Binding-site contacts:
Ligand atom C3 contacts residue ASN1134 of chain 1.B at 3.6 Å.
Ligand atom C2 contacts residue ASN1134 of chain 1.B at 2.4 Å.
Ligand atom C1 contacts residue ASN1134 of chain 1.B at 1.4 Å.
Ligand atom C7 contacts residue ASN1134 of chain 1.B at 3.7 Å.
Ligand atom N2 contacts residue ASN1134 of chain 1.B at 3.4 Å (h-bond).
Ligand atom C5 contacts residue ASN1134 of chain 1.B at 3.6 Å.
Ligand atom O7 contacts residue ASN1134 of chain 1.B at 3.3 Å (h-bond).
Ligand atom O3 contacts residue ASN1134 of chain 1.B at 3.7 Å.
Ligand atom O5 contacts residue ASN1134 of chain 1.B at 2.4 Å (h-bond).
Ligand atom C4 contacts residue ASN1134 of chain 1.B at 4.2 Å.

Sequence of chain 1.B:
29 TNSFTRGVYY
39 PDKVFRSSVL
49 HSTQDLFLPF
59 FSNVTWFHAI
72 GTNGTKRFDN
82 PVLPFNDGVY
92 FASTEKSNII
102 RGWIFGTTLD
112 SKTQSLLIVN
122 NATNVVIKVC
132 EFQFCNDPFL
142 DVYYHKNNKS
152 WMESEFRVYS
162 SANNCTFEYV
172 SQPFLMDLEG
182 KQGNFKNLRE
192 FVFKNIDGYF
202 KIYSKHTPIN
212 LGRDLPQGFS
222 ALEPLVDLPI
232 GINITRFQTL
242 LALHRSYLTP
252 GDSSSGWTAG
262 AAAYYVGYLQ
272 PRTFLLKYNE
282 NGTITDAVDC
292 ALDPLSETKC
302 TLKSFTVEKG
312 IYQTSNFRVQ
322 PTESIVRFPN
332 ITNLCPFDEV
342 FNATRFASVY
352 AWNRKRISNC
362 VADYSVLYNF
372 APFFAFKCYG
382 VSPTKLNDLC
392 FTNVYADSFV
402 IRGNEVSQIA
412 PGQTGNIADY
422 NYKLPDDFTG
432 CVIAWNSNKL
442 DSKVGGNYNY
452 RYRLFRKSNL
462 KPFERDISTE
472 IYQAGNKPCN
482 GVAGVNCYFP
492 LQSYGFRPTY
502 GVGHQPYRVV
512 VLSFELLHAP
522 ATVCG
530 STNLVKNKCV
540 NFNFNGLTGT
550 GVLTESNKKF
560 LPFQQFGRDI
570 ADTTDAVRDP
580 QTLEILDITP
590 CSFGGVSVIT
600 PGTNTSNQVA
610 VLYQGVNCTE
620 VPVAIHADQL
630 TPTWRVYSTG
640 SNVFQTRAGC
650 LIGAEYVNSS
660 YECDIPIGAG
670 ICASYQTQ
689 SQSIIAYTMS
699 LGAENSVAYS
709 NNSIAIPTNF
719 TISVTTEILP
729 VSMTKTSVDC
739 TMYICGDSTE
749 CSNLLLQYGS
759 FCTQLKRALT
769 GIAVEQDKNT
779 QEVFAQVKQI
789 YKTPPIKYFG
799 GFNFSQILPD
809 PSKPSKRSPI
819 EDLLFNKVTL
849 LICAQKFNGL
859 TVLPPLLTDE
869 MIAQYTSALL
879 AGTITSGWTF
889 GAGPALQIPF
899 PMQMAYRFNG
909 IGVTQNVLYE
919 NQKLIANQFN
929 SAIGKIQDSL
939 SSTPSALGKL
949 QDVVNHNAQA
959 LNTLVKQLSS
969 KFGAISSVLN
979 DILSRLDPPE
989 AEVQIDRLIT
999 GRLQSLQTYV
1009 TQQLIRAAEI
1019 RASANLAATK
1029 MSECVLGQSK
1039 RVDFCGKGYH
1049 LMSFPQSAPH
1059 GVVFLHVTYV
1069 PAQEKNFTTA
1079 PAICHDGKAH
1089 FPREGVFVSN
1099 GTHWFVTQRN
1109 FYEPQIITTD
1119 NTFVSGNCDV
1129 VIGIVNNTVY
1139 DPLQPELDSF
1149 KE

This small molecule binds to this protein.
Small molecule (SMILES): CC(=O)N[C@H]1[C@H](O[C@H]2[C@H](O)[C@@H](NC(C)=O)CO[C@@H]2CO)O[C@H](CO)[C@@H](O)[C@@H]1O